The protein below binds the small molecule below.
Small molecule (SMILES): NC(=O)CC[C@H](N)C(=O)O

Sequence of chain 1.E:
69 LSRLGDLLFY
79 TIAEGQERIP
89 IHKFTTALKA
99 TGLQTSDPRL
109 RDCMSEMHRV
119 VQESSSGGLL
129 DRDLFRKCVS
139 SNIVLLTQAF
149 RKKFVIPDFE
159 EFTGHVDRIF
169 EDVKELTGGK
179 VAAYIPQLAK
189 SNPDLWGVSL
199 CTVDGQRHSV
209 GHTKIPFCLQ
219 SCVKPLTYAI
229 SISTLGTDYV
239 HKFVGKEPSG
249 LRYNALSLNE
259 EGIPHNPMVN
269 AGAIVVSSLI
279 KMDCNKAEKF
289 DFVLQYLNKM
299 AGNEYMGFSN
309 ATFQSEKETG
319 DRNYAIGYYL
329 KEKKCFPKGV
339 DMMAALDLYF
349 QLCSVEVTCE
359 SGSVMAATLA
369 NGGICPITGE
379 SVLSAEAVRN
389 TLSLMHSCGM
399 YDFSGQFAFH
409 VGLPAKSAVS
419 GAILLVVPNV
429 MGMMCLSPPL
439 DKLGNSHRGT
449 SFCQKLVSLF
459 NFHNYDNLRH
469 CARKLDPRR

Binding-site contacts:
Ligand atom CD contacts residue TYR399 of chain 1.E at 4.2 Å (hydrophobic).
Ligand atom CG contacts residue TYR251 of chain 1.E at 4.0 Å (hydrophobic).
Ligand atom CA contacts residue GLU314 of chain 1.E at 3.4 Å.
Ligand atom CD contacts residue TYR251 of chain 1.E at 3.8 Å (hydrophobic).
Ligand atom CG contacts residue TYR182 of chain 1.E at 3.7 Å (hydrophobic).
Ligand atom CG contacts residue VAL417 of chain 1.E at 3.5 Å (hydrophobic).
Ligand atom C contacts residue ASN321 of chain 1.E at 3.7 Å.
Ligand atom NE2 contacts residue SER219 of chain 1.E at 3.1 Å (h-bond).
Ligand atom C contacts residue ASN268 of chain 1.E at 3.9 Å.
Ligand atom OE1 contacts residue TYR251 of chain 1.E at 3.2 Å.
Ligand atom OXT contacts residue GLU314 of chain 1.E at 3.5 Å (salt-bridge).
Ligand atom O contacts residue GLU314 of chain 1.E at 2.9 Å (salt-bridge).
Ligand atom CB contacts residue ASN268 of chain 1.E at 4.2 Å.
Ligand atom OXT contacts residue TYR347 of chain 1.E at 2.8 Å (h-bond).
Ligand atom OE1 contacts residue ASN268 of chain 1.E at 4.1 Å.
Ligand atom CB contacts residue TYR182 of chain 1.E at 3.9 Å (hydrophobic).
Ligand atom O contacts residue CYS351 of chain 1.E at 3.4 Å (h-bond).
Ligand atom N contacts residue ILE183 of chain 1.E at 4.2 Å.
Ligand atom CA contacts residue TYR182 of chain 1.E at 4.2 Å (hydrophobic).
Ligand atom NE2 contacts residue TYR399 of chain 1.E at 4.3 Å.
Ligand atom NE2 contacts residue ALA416 of chain 1.E at 3.6 Å.
Ligand atom C contacts residue TYR347 of chain 1.E at 3.0 Å (hydrophobic).
Ligand atom OE1 contacts residue SER219 of chain 1.E at 2.9 Å (h-bond).
Ligand atom OXT contacts residue ASN268 of chain 1.E at 2.7 Å (h-bond).
Ligand atom O contacts residue ASN321 of chain 1.E at 4.1 Å.
Ligand atom OE1 contacts residue LYS222 of chain 1.E at 3.7 Å.
Ligand atom CA contacts residue TYR347 of chain 1.E at 4.1 Å (hydrophobic).
Ligand atom CD contacts residue SER219 of chain 1.E at 2.9 Å.
Ligand atom OXT contacts residue ASN321 of chain 1.E at 2.9 Å (h-bond).
Ligand atom N contacts residue GLN218 of chain 1.E at 3.1 Å (h-bond).
Ligand atom CG contacts residue SER219 of chain 1.E at 3.5 Å.
Ligand atom CB contacts residue SER219 of chain 1.E at 3.6 Å.
Ligand atom N contacts residue GLU314 of chain 1.E at 3.6 Å.
Ligand atom O contacts residue TYR347 of chain 1.E at 2.9 Å (h-bond).
Ligand atom CB contacts residue TYR251 of chain 1.E at 4.0 Å (hydrophobic).
Ligand atom NE2 contacts residue VAL417 of chain 1.E at 3.2 Å (h-bond).
Ligand atom C contacts residue GLU314 of chain 1.E at 3.0 Å.
Ligand atom OE1 contacts residue TYR399 of chain 1.E at 3.4 Å (h-bond).
Ligand atom CB contacts residue TYR347 of chain 1.E at 4.0 Å (hydrophobic).
Ligand atom CD contacts residue VAL417 of chain 1.E at 3.7 Å (hydrophobic).